Binding-site contacts:
Ligand atom N contacts residue GLU254 of chain 1.I at 2.9 Å (salt-bridge).
Ligand atom CG1 contacts residue ARG67 of chain 1.I at 3.6 Å.
Ligand atom O contacts residue ASN247 of chain 1.I at 3.0 Å (h-bond).
Ligand atom OG contacts residue ASN247 of chain 1.I at 3.3 Å (h-bond).
Ligand atom C contacts residue ASN247 of chain 1.I at 3.6 Å.
Ligand atom O contacts residue LEU138 of chain 1.I at 3.8 Å.
Ligand atom N contacts residue ASN135 of chain 1.I at 3.0 Å (h-bond).
Ligand atom CD contacts residue LEU175 of chain 1.I at 3.6 Å (hydrophobic).
Ligand atom CA contacts residue ASN247 of chain 1.I at 3.4 Å.
Ligand atom CA contacts residue ASN216 of chain 1.I at 3.5 Å.
Ligand atom CB contacts residue ASN216 of chain 1.I at 3.6 Å.
Ligand atom CB contacts residue ILE212 of chain 1.I at 3.6 Å (hydrophobic).
Ligand atom OXT contacts residue LEU27 of chain 1.I at 3.3 Å.
Ligand atom CG contacts residue ASN171 of chain 1.I at 3.6 Å.
Ligand atom CA contacts residue GLU254 of chain 1.I at 3.5 Å.
Ligand atom CB contacts residue ASN135 of chain 1.I at 3.2 Å.
Ligand atom CG contacts residue HIS142 of chain 1.I at 3.3 Å.
Ligand atom CG2 contacts residue ASN168 of chain 1.I at 3.6 Å.
Ligand atom CB contacts residue LEU138 of chain 1.I at 3.8 Å (hydrophobic).
Ligand atom CB contacts residue TYR134 of chain 1.I at 3.2 Å (hydrophobic).
Ligand atom C contacts residue ASP250 of chain 1.I at 3.4 Å.
Ligand atom CG contacts residue ARG67 of chain 1.I at 3.8 Å.
Ligand atom O contacts residue ASN216 of chain 1.I at 3.1 Å (h-bond).
Ligand atom CB contacts residue ASN247 of chain 1.I at 3.3 Å.
Ligand atom OD2 contacts residue ARG67 of chain 1.I at 2.7 Å (salt-bridge).
Ligand atom CA contacts residue ASP250 of chain 1.I at 3.3 Å.
Ligand atom N contacts residue ASP250 of chain 1.I at 2.5 Å (salt-bridge).
Ligand atom O contacts residue ASP250 of chain 1.I at 3.2 Å (salt-bridge).
Ligand atom C contacts residue LEU27 of chain 1.I at 3.6 Å (hydrophobic).
Ligand atom O contacts residue ASN135 of chain 1.I at 3.6 Å.
Ligand atom OXT contacts residue MET65 of chain 1.I at 3.1 Å.
Ligand atom O contacts residue ARG67 of chain 1.I at 2.6 Å (salt-bridge).
Ligand atom CG2 contacts residue TYR134 of chain 1.I at 3.4 Å (hydrophobic).
Ligand atom C contacts residue ASN135 of chain 1.I at 3.7 Å.
Ligand atom O contacts residue TYR134 of chain 1.I at 3.1 Å (h-bond).
Ligand atom N contacts residue ASN216 of chain 1.I at 2.8 Å (h-bond).
Ligand atom C contacts residue ARG67 of chain 1.I at 3.5 Å.
Ligand atom N contacts residue ASN247 of chain 1.I at 3.2 Å (h-bond).
Ligand atom CB contacts residue ASN171 of chain 1.I at 3.4 Å.
Ligand atom CA contacts residue ASN135 of chain 1.I at 3.5 Å.

Sequence of chain 1.I:
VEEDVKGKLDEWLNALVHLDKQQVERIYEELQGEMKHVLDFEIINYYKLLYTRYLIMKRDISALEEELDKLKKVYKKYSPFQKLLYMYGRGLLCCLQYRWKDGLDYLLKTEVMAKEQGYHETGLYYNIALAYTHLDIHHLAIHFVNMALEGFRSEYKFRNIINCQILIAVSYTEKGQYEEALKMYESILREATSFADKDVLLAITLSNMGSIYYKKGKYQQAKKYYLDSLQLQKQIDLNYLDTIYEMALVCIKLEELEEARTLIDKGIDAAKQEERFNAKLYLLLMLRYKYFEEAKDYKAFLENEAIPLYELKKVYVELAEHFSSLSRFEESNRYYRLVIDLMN

This protein binds this small molecule.
Small molecule (SMILES): CC[C@H](C)[C@H](NC(=O)[C@H](CC(=O)O)NC(=O)[C@@H]1CCCN1C(=O)[C@H](CCCCN)NC(=O)[C@H](CO)NC(=O)[C@@H](N)CO)C(=O)N[C@H](C(=O)NCC(=O)O)C(C)C